This small molecule binds to this protein.
Small molecule (SMILES): CC(C)(O)C(=O)N(c1ccc(C(C)(C)C)cc1)[C@@H](C(=O)NC1CCCCC1)c1cccnc1

Binding-site contacts:
Ligand atom C09 contacts residue CYS145 of chain 1.A at 3.7 Å (hydrophobic).
Ligand atom C04 contacts residue ASP187 of chain 1.A at 3.9 Å.
Ligand atom C25 contacts residue PHE140 of chain 1.A at 3.4 Å (hydrophobic).
Ligand atom O29 contacts residue GLY143 of chain 1.A at 2.9 Å (h-bond).
Ligand atom C30 contacts residue CYS145 of chain 1.A at 2.7 Å (hydrophobic).
Ligand atom C10 contacts residue HIS41 of chain 1.A at 3.8 Å.
Ligand atom O29 contacts residue CYS145 of chain 1.A at 3.6 Å.
Ligand atom C27 contacts residue HIS163 of chain 1.A at 3.6 Å.
Ligand atom C24 contacts residue ASN142 of chain 1.A at 3.8 Å.
Ligand atom C04 contacts residue HIS41 of chain 1.A at 3.9 Å.
Ligand atom C24 contacts residue LEU141 of chain 1.A at 3.6 Å (hydrophobic).
Ligand atom C25 contacts residue SER144 of chain 1.A at 3.9 Å.
Ligand atom N26 contacts residue HIS163 of chain 1.A at 2.9 Å (h-bond).
Ligand atom C20 contacts residue GLN189 of chain 1.A at 3.9 Å.
Ligand atom C32 contacts residue HIS41 of chain 1.A at 3.2 Å.
Ligand atom C24 contacts residue GLU166 of chain 1.A at 3.4 Å.
Ligand atom C28 contacts residue CYS145 of chain 1.A at 3.1 Å (hydrophobic).
Ligand atom C09 contacts residue HIS164 of chain 1.A at 3.2 Å.
Ligand atom N11 contacts residue CYS145 of chain 1.A at 3.6 Å.
Ligand atom O29 contacts residue ASN142 of chain 1.A at 3.2 Å.
Ligand atom C17 contacts residue GLU166 of chain 1.A at 3.7 Å.
Ligand atom C19 contacts residue GLU166 of chain 1.A at 3.9 Å.
Ligand atom C24 contacts residue PHE140 of chain 1.A at 3.6 Å (hydrophobic).
Ligand atom O14 contacts residue GLU166 of chain 1.A at 2.9 Å (salt-bridge).
Ligand atom C25 contacts residue GLU166 of chain 1.A at 3.4 Å.
Ligand atom C16 contacts residue GLU166 of chain 1.A at 3.5 Å.
Ligand atom C03 contacts residue MET49 of chain 1.A at 3.7 Å (hydrophobic).
Ligand atom C27 contacts residue GLU166 of chain 1.A at 3.7 Å.
Ligand atom N26 contacts residue GLU166 of chain 1.A at 3.9 Å.
Ligand atom C31 contacts residue GLY143 of chain 1.A at 3.2 Å.
Ligand atom O14 contacts residue MET165 of chain 1.A at 3.4 Å.
Ligand atom C13 contacts residue GLU166 of chain 1.A at 3.9 Å.
Ligand atom C25 contacts residue LEU141 of chain 1.A at 3.8 Å (hydrophobic).
Ligand atom N26 contacts residue SER144 of chain 1.A at 3.6 Å.
Ligand atom C32 contacts residue CYS145 of chain 1.A at 1.8 Å (hydrophobic).
Ligand atom C10 contacts residue HIS164 of chain 1.A at 3.6 Å.
Ligand atom C28 contacts residue GLY143 of chain 1.A at 3.9 Å.
Ligand atom C23 contacts residue ASN142 of chain 1.A at 3.9 Å.
Ligand atom C31 contacts residue CYS145 of chain 1.A at 3.0 Å (hydrophobic).
Ligand atom C25 contacts residue HIS163 of chain 1.A at 3.9 Å.

Sequence of chain 1.A:
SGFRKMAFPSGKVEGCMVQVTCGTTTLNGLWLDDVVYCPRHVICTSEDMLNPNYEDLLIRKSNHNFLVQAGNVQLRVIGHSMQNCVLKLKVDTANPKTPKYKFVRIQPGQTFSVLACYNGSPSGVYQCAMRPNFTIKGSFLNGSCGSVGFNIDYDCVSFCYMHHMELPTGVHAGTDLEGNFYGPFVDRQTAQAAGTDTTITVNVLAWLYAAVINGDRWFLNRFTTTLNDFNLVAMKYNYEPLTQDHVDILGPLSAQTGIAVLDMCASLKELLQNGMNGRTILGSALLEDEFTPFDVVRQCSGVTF

Sequence of chain 2.A:
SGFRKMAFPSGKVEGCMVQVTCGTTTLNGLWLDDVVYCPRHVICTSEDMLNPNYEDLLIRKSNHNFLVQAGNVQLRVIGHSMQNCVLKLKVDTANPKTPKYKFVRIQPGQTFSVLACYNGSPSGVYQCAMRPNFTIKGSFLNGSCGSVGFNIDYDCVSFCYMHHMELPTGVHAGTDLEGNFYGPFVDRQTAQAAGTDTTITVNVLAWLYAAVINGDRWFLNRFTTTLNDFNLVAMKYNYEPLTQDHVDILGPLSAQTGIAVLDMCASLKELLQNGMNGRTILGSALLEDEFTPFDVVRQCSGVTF